Sequence of chain 1.B:
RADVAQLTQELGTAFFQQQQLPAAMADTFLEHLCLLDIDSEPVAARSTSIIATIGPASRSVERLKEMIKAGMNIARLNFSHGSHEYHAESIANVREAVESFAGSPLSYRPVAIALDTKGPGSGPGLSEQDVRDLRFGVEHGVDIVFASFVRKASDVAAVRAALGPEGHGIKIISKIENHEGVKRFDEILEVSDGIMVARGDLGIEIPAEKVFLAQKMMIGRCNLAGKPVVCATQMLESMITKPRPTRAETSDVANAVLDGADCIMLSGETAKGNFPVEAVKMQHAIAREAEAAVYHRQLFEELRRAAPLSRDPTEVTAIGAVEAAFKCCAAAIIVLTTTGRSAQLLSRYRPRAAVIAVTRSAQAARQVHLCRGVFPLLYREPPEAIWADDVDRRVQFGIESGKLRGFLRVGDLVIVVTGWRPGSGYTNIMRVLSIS

The small molecule below binds the protein below.
Small molecule (SMILES): O=C(O)C(=O)O

Binding-site contacts:
Ligand atom O3 contacts residue ASP212 of chain 1.B at 3.9 Å.
Ligand atom O4 contacts residue ALA209 of chain 1.B at 4.1 Å.
Ligand atom O6 contacts residue GLU188 of chain 1.B at 3.1 Å (salt-bridge).
Ligand atom C1 contacts residue GLU188 of chain 1.B at 3.6 Å.
Ligand atom O3 contacts residue THR244 of chain 1.B at 2.5 Å (h-bond).
Ligand atom O5 contacts residue MG1 of chain 1.O at 2.2 Å.
Ligand atom O6 contacts residue ALA209 of chain 1.B at 4.1 Å.
Ligand atom O4 contacts residue MET207 of chain 1.B at 4.2 Å.
Ligand atom O5 contacts residue GLY211 of chain 1.B at 3.6 Å.
Ligand atom O4 contacts residue ARG87 of chain 1.B at 4.0 Å.
Ligand atom C1 contacts residue ALA209 of chain 1.B at 3.6 Å (hydrophobic).
Ligand atom O6 contacts residue LYS186 of chain 1.B at 2.8 Å (salt-bridge).
Ligand atom O5 contacts residue ASP212 of chain 1.B at 2.8 Å (salt-bridge).
Ligand atom C1 contacts residue THR244 of chain 1.B at 3.6 Å.
Ligand atom O3 contacts residue MG1 of chain 1.O at 4.1 Å.
Ligand atom C1 contacts residue MG1 of chain 1.O at 2.9 Å.
Ligand atom O6 contacts residue ASP212 of chain 1.B at 4.0 Å.
Ligand atom O3 contacts residue ALA209 of chain 1.B at 3.4 Å.
Ligand atom C2 contacts residue GLU188 of chain 1.B at 3.7 Å.
Ligand atom O4 contacts residue THR244 of chain 1.B at 3.6 Å (h-bond).
Ligand atom C2 contacts residue ALA209 of chain 1.B at 3.8 Å (hydrophobic).
Ligand atom O3 contacts residue ARG210 of chain 1.B at 3.5 Å (salt-bridge).
Ligand atom C1 contacts residue ASP212 of chain 1.B at 3.8 Å.
Ligand atom C2 contacts residue MG1 of chain 1.O at 2.8 Å.
Ligand atom O4 contacts residue MG1 of chain 1.O at 4.1 Å.
Ligand atom O6 contacts residue MG1 of chain 1.O at 2.0 Å.
Ligand atom O5 contacts residue GLU188 of chain 1.B at 3.0 Å (salt-bridge).
Ligand atom C1 contacts residue GLY211 of chain 1.B at 3.7 Å.
Ligand atom O5 contacts residue ALA209 of chain 1.B at 4.0 Å.
Ligand atom O4 contacts residue LYS186 of chain 1.B at 3.6 Å.
Ligand atom C2 contacts residue THR244 of chain 1.B at 4.1 Å.
Ligand atom C1 contacts residue ARG210 of chain 1.B at 4.4 Å.
Ligand atom O3 contacts residue GLY211 of chain 1.B at 2.9 Å (h-bond).
Ligand atom C2 contacts residue LYS186 of chain 1.B at 3.5 Å.
Ligand atom O4 contacts residue MET276 of chain 1.B at 4.1 Å.